The protein below binds the small molecule below.
Small molecule (SMILES): CCCCCCCCCCCC[N+](C)(C)CCCS(=O)(=O)O

Sequence of chain 22.A:
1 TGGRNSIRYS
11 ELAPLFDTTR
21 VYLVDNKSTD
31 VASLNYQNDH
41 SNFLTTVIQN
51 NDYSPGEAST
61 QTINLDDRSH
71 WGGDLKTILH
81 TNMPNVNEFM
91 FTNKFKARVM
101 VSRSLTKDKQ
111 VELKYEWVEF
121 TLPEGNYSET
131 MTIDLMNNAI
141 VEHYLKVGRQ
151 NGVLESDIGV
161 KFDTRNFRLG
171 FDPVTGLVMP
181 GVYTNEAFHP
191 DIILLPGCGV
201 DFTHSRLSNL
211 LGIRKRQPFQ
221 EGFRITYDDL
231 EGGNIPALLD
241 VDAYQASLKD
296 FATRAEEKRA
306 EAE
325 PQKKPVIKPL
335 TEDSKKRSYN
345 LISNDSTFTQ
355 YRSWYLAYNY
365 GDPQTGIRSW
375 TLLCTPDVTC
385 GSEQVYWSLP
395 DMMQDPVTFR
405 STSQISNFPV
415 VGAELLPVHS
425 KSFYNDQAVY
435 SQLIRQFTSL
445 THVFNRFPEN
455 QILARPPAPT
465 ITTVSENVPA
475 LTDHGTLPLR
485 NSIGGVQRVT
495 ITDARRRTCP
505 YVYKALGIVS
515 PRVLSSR

Binding-site contacts:
Ligand atom O2S contacts residue LYS215 of chain 22.A at 3.1 Å (salt-bridge).
Ligand atom C2 contacts residue ARG224 of chain 22.A at 4.0 Å.
Ligand atom C3 contacts residue ASP229 of chain 22.A at 4.4 Å.
Ligand atom S1 contacts residue ARG224 of chain 22.A at 4.0 Å.
Ligand atom C1 contacts residue TRP374 of chain 22.A at 3.3 Å (hydrophobic).
Ligand atom C3 contacts residue TRP374 of chain 22.A at 4.0 Å (hydrophobic).
Ligand atom O1S contacts residue PHE223 of chain 22.A at 3.2 Å.
Ligand atom O1S contacts residue GLY222 of chain 22.A at 3.0 Å (h-bond).
Ligand atom O3S contacts residue ARG224 of chain 22.A at 3.8 Å.
Ligand atom O2S contacts residue GLY222 of chain 22.A at 3.4 Å (h-bond).
Ligand atom C2 contacts residue TRP374 of chain 22.A at 4.0 Å (hydrophobic).
Ligand atom O1S contacts residue TRP374 of chain 22.A at 4.0 Å.
Ligand atom S1 contacts residue TRP374 of chain 22.A at 4.4 Å.
Ligand atom O1S contacts residue ARG224 of chain 22.A at 2.9 Å (salt-bridge).
Ligand atom N1 contacts residue TRP374 of chain 22.A at 3.5 Å.
Ligand atom S1 contacts residue GLY222 of chain 22.A at 3.8 Å.
Ligand atom S1 contacts residue LYS215 of chain 22.A at 4.1 Å.
Ligand atom O1S contacts residue LYS215 of chain 22.A at 3.9 Å.
Ligand atom C1 contacts residue ARG224 of chain 22.A at 4.1 Å.